Binding-site contacts:
Ligand atom C5 contacts residue ASN70 of chain 1.A at 3.6 Å.
Ligand atom C4 contacts residue ASN70 of chain 1.A at 4.2 Å.
Ligand atom C1 contacts residue SER72 of chain 1.A at 3.5 Å.
Ligand atom O6 contacts residue SER72 of chain 1.A at 3.9 Å.
Ligand atom C5 contacts residue SER72 of chain 1.A at 3.5 Å.
Ligand atom C3 contacts residue ASN70 of chain 1.A at 3.8 Å.
Ligand atom C6 contacts residue SER72 of chain 1.A at 4.3 Å.
Ligand atom O5 contacts residue ASN70 of chain 1.A at 2.3 Å (h-bond).
Ligand atom O6 contacts residue HIS73 of chain 1.A at 3.3 Å (h-bond).
Ligand atom C6 contacts residue HIS73 of chain 1.A at 4.2 Å.
Ligand atom N2 contacts residue ASN70 of chain 1.A at 2.9 Å (h-bond).
Ligand atom C7 contacts residue ASN70 of chain 1.A at 3.7 Å.
Ligand atom O7 contacts residue ASN70 of chain 1.A at 4.1 Å.
Ligand atom C2 contacts residue ASN70 of chain 1.A at 2.5 Å.
Ligand atom O5 contacts residue SER72 of chain 1.A at 3.4 Å (h-bond).
Ligand atom C1 contacts residue ASN70 of chain 1.A at 1.4 Å.

The protein below binds the small molecule below.
Small molecule (SMILES): CC(=O)N[C@@H]1[C@@H](O)[C@H](O)[C@@H](CO)O[C@H]1O

Sequence of chain 1.A:
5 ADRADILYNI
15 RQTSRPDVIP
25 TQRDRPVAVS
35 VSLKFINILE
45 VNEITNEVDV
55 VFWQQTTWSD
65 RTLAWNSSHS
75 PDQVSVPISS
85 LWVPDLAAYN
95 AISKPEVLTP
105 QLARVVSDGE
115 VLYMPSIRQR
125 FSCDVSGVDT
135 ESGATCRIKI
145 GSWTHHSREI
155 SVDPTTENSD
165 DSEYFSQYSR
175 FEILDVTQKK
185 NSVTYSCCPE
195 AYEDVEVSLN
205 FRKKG